Sequence of chain 1.A:
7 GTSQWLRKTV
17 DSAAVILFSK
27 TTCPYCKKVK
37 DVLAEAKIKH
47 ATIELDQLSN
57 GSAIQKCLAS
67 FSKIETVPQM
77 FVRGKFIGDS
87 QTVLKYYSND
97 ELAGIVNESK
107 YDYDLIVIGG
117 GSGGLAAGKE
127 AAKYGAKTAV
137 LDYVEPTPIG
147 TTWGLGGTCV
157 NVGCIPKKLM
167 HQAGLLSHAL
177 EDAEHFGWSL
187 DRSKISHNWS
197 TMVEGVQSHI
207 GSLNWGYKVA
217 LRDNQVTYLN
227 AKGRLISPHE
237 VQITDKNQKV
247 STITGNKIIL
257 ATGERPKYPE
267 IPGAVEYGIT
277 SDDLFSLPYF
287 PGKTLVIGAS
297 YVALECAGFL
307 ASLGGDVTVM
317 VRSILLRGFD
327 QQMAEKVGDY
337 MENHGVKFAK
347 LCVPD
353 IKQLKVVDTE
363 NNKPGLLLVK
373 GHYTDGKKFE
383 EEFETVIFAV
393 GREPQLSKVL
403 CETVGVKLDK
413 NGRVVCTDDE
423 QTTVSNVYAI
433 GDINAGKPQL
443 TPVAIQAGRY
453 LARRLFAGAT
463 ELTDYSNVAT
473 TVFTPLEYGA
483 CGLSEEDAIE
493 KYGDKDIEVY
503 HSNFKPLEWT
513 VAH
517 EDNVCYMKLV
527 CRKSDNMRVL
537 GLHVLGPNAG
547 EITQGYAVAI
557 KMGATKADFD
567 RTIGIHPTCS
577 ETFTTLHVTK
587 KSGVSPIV

This protein binds this small molecule.
Small molecule (SMILES): CCOc1ccc(CC(=O)O)cc1

Binding-site contacts:
Ligand atom C5 contacts residue LYS409 of chain 1.A at 3.4 Å.
Ligand atom C11 contacts residue GLY407 of chain 1.A at 3.8 Å.
Ligand atom C7 contacts residue GLY407 of chain 1.A at 4.0 Å.
Ligand atom O3 contacts residue LYS409 of chain 1.A at 3.9 Å.
Ligand atom C10 contacts residue LYS409 of chain 1.A at 3.9 Å.
Ligand atom C11 contacts residue GLU404 of chain 1.A at 3.3 Å.
Ligand atom C11 contacts residue VAL408 of chain 1.A at 3.3 Å (hydrophobic).
Ligand atom C10 contacts residue GLY407 of chain 1.A at 3.3 Å.
Ligand atom C13 contacts residue LYS409 of chain 1.A at 3.4 Å.
Ligand atom C8 contacts residue LYS409 of chain 1.A at 3.9 Å.
Ligand atom C10 contacts residue VAL408 of chain 1.A at 3.4 Å (hydrophobic).
Ligand atom C6 contacts residue THR425 of chain 1.A at 4.3 Å.
Ligand atom O3 contacts residue THR425 of chain 1.A at 3.8 Å.
Ligand atom O9 contacts residue VAL408 of chain 1.A at 4.2 Å.
Ligand atom O9 contacts residue LYS409 of chain 1.A at 4.2 Å.
Ligand atom C7 contacts residue THR425 of chain 1.A at 4.2 Å.
Ligand atom C7 contacts residue LYS409 of chain 1.A at 3.7 Å.
Ligand atom C12 contacts residue LYS409 of chain 1.A at 3.8 Å.
Ligand atom C2 contacts residue LYS409 of chain 1.A at 4.1 Å.
Ligand atom C6 contacts residue LYS409 of chain 1.A at 3.7 Å.
Ligand atom C4 contacts residue LYS409 of chain 1.A at 3.6 Å.